Binding-site contacts:
Ligand atom C5 contacts residue UDP1 of chain 2.D at 4.0 Å.
Ligand atom O4 contacts residue GLY205 of chain 2.A at 3.6 Å.
Ligand atom O2 contacts residue ASP149 of chain 2.A at 3.2 Å (salt-bridge).
Ligand atom C6 contacts residue TRP119 of chain 2.A at 4.0 Å (hydrophobic).
Ligand atom O2 contacts residue MET204 of chain 2.A at 3.3 Å (h-bond).
Ligand atom O3 contacts residue ASP149 of chain 2.A at 2.9 Å (salt-bridge).
Ligand atom C3 contacts residue ASP149 of chain 2.A at 3.8 Å.
Ligand atom C4 contacts residue ARG126 of chain 2.A at 3.6 Å.
Ligand atom C2 contacts residue UDP1 of chain 2.D at 3.9 Å.
Ligand atom C1 contacts residue GLU241 of chain 2.A at 3.6 Å.
Ligand atom O2 contacts residue UDP1 of chain 2.D at 3.1 Å (h-bond).
Ligand atom O2 contacts residue ALA206 of chain 2.A at 3.3 Å.
Ligand atom C1 contacts residue UDP1 of chain 2.D at 3.3 Å.
Ligand atom O6 contacts residue TRP238 of chain 2.A at 3.4 Å.
Ligand atom C2 contacts residue ALA206 of chain 2.A at 3.7 Å (hydrophobic).
Ligand atom O4 contacts residue ARG126 of chain 2.A at 3.7 Å.
Ligand atom C6 contacts residue TRP238 of chain 2.A at 3.5 Å (hydrophobic).
Ligand atom O4 contacts residue ASP240 of chain 2.A at 2.6 Å (salt-bridge).
Ligand atom C4 contacts residue SER123 of chain 2.A at 3.4 Å.
Ligand atom C4 contacts residue ASP240 of chain 2.A at 3.4 Å.
Ligand atom O1 contacts residue GAL1 of chain 2.E at 2.5 Å (h-bond).
Ligand atom O4 contacts residue GLU241 of chain 2.A at 3.8 Å.
Ligand atom O1 contacts residue GLU241 of chain 2.A at 2.9 Å (salt-bridge).
Ligand atom C2 contacts residue MET204 of chain 2.A at 3.7 Å (hydrophobic).
Ligand atom O3 contacts residue GLY205 of chain 2.A at 3.2 Å.
Ligand atom C3 contacts residue ARG126 of chain 2.A at 3.6 Å.
Ligand atom O1 contacts residue UDP1 of chain 2.D at 3.9 Å.
Ligand atom C2 contacts residue GLU241 of chain 2.A at 3.9 Å.
Ligand atom O6 contacts residue HIS239 of chain 2.A at 3.2 Å (h-bond).
Ligand atom O5 contacts residue GAL1 of chain 2.E at 3.5 Å (h-bond).
Ligand atom O5 contacts residue UDP1 of chain 2.D at 4.0 Å.
Ligand atom O6 contacts residue TRP119 of chain 2.A at 3.4 Å.
Ligand atom C2 contacts residue GLY205 of chain 2.A at 3.9 Å.
Ligand atom C6 contacts residue HIS239 of chain 2.A at 3.8 Å.
Ligand atom O3 contacts residue ALA206 of chain 2.A at 3.4 Å (h-bond).
Ligand atom O3 contacts residue ASP240 of chain 2.A at 4.0 Å.
Ligand atom C1 contacts residue GAL1 of chain 2.E at 3.1 Å.
Ligand atom O5 contacts residue GLU241 of chain 2.A at 3.5 Å (salt-bridge).
Ligand atom O1 contacts residue MET204 of chain 2.A at 3.5 Å (h-bond).
Ligand atom O3 contacts residue ARG126 of chain 2.A at 2.7 Å (salt-bridge).

Sequence of chain 2.A:
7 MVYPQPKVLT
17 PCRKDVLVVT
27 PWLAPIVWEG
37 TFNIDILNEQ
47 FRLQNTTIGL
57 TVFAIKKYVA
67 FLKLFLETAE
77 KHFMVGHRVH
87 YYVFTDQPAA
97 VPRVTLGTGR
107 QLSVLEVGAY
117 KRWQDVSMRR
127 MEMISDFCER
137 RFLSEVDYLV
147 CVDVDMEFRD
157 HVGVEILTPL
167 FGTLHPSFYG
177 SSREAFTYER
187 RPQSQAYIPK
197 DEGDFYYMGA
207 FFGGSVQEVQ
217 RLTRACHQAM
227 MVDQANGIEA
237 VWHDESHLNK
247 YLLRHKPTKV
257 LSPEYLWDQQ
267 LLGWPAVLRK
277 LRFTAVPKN

The small molecule below binds the protein below.
Small molecule (SMILES): OC[C@H]1O[C@@H](O)[C@H](O)[C@@H](O)[C@H]1O